A protein and the small-molecule ligand that binds it are described below.
Small molecule (SMILES): CC(=O)N[C@H]1[C@H](O[C@H]2[C@H](O)[C@@H](NC(C)=O)CO[C@@H]2CO)O[C@H](CO)[C@@H](O)[C@@H]1O

Sequence of chain 1.B:
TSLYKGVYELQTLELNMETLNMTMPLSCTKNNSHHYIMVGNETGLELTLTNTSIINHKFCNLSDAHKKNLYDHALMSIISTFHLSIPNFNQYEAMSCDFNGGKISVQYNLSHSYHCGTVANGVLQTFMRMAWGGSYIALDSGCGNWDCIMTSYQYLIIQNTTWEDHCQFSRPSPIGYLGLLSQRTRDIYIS

Binding-site contacts:
Ligand atom C3 contacts residue SER158 of chain 1.B at 4.0 Å.
Ligand atom C6 contacts residue GLN160 of chain 1.B at 4.2 Å.
Ligand atom O5 contacts residue ASN51 of chain 1.B at 2.4 Å (h-bond).
Ligand atom O5 contacts residue SER158 of chain 1.B at 4.2 Å.
Ligand atom O7 contacts residue ASN51 of chain 1.B at 3.7 Å.
Ligand atom C4 contacts residue ASN51 of chain 1.B at 4.4 Å.
Ligand atom O7 contacts residue TYR114 of chain 1.B at 4.4 Å.
Ligand atom C2 contacts residue SER158 of chain 1.B at 4.4 Å.
Ligand atom C7 contacts residue ASN51 of chain 1.B at 3.5 Å.
Ligand atom C5 contacts residue ASN51 of chain 1.B at 3.8 Å.
Ligand atom C7 contacts residue TYR114 of chain 1.B at 4.3 Å (hydrophobic).
Ligand atom C1 contacts residue ASN51 of chain 1.B at 1.5 Å.
Ligand atom C8 contacts residue TYR114 of chain 1.B at 3.2 Å (hydrophobic).
Ligand atom C1 contacts residue SER158 of chain 1.B at 3.8 Å.
Ligand atom O7 contacts residue SER158 of chain 1.B at 4.2 Å.
Ligand atom C3 contacts residue ASN51 of chain 1.B at 3.9 Å.
Ligand atom C5 contacts residue SER158 of chain 1.B at 3.8 Å.
Ligand atom C4 contacts residue SER158 of chain 1.B at 4.4 Å.
Ligand atom C2 contacts residue ASN51 of chain 1.B at 2.5 Å.
Ligand atom N2 contacts residue ASN51 of chain 1.B at 3.0 Å (h-bond).
Ligand atom C8 contacts residue TYR159 of chain 1.B at 3.6 Å (hydrophobic).
Ligand atom O6 contacts residue GLN160 of chain 1.B at 3.1 Å (h-bond).
Ligand atom O5 contacts residue GLN160 of chain 1.B at 3.8 Å.